Sequence of chain 1.A:
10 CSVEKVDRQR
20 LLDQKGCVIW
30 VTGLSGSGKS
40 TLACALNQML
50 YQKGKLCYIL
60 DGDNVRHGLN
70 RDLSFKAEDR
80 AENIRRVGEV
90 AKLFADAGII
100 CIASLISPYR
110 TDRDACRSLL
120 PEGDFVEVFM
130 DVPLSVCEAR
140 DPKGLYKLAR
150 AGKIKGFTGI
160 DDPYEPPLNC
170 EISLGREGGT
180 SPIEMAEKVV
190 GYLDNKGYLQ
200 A

Binding-site contacts:
Ligand atom O1A contacts residue ARG65 of chain 1.A at 2.8 Å (salt-bridge).
Ligand atom O2A contacts residue ILE105 of chain 1.A at 2.9 Å (h-bond).
Ligand atom C4 contacts residue PHE156 of chain 1.A at 3.5 Å (hydrophobic).
Ligand atom O4' contacts residue PHE74 of chain 1.A at 3.3 Å.
Ligand atom C5' contacts residue ILE105 of chain 1.A at 3.6 Å (hydrophobic).
Ligand atom C2 contacts residue PHE156 of chain 1.A at 3.4 Å (hydrophobic).
Ligand atom N6 contacts residue ARG79 of chain 1.A at 3.1 Å (salt-bridge).
Ligand atom N9 contacts residue PHE74 of chain 1.A at 3.5 Å.
Ligand atom O1B contacts residue ASN82 of chain 1.A at 2.9 Å (h-bond).
Ligand atom C5 contacts residue PHE156 of chain 1.A at 3.5 Å (hydrophobic).
Ligand atom O2B contacts residue PRO107 of chain 1.A at 3.2 Å.
Ligand atom N3 contacts residue PHE156 of chain 1.A at 3.4 Å.
Ligand atom O3B contacts residue ASN82 of chain 1.A at 3.6 Å (h-bond).
Ligand atom O3B contacts residue SER106 of chain 1.A at 2.8 Å (h-bond).
Ligand atom O1A contacts residue GLY61 of chain 1.A at 3.6 Å.
Ligand atom O2B contacts residue ARG79 of chain 1.A at 2.9 Å (salt-bridge).
Ligand atom N3 contacts residue ILE105 of chain 1.A at 3.5 Å.
Ligand atom N1 contacts residue ARG79 of chain 1.A at 2.7 Å (salt-bridge).
Ligand atom C2 contacts residue ILE105 of chain 1.A at 3.4 Å (hydrophobic).
Ligand atom C8 contacts residue PHE74 of chain 1.A at 3.4 Å (hydrophobic).
Ligand atom O1A contacts residue ASN82 of chain 1.A at 2.9 Å (h-bond).
Ligand atom O5' contacts residue PHE74 of chain 1.A at 3.6 Å.
Ligand atom C2' contacts residue LEU144 of chain 1.A at 3.4 Å (hydrophobic).
Ligand atom C6 contacts residue PHE156 of chain 1.A at 3.1 Å (hydrophobic).
Ligand atom N1 contacts residue THR157 of chain 1.A at 3.5 Å (h-bond).
Ligand atom C4 contacts residue PHE74 of chain 1.A at 3.5 Å (hydrophobic).
Ligand atom O5' contacts residue ARG65 of chain 1.A at 3.6 Å (salt-bridge).
Ligand atom N1 contacts residue PHE156 of chain 1.A at 3.1 Å.
Ligand atom O2' contacts residue LEU144 of chain 1.A at 2.8 Å.
Ligand atom O2A contacts residue LEU104 of chain 1.A at 3.4 Å.
Ligand atom C5 contacts residue PHE74 of chain 1.A at 3.6 Å (hydrophobic).
Ligand atom C3' contacts residue ANP1 of chain 1.E at 3.2 Å.
Ligand atom C2 contacts residue ARG79 of chain 1.A at 3.4 Å.
Ligand atom C6 contacts residue ARG79 of chain 1.A at 3.2 Å.
Ligand atom O3B contacts residue ILE105 of chain 1.A at 3.6 Å (h-bond).
Ligand atom N6 contacts residue GLY155 of chain 1.A at 3.6 Å (h-bond).
Ligand atom N6 contacts residue PHE156 of chain 1.A at 3.5 Å.
Ligand atom O1B contacts residue ARG65 of chain 1.A at 2.9 Å (salt-bridge).
Ligand atom O3' contacts residue LYS142 of chain 1.A at 3.1 Å (salt-bridge).
Ligand atom O3' contacts residue ANP1 of chain 1.E at 2.5 Å (h-bond).

A protein and the small-molecule ligand that binds it are described below.
Small molecule (SMILES): Nc1ncnc2c1ncn2[C@@H]1O[C@H](CO[P](=O)(O)OS(=O)(=O)O)[C@@H](O)[C@H]1O